The protein below binds the small molecule below.
Small molecule (SMILES): CC(=O)N[C@@H]1[C@@H](O)[C@H](O)[C@@H](CO)O[C@H]1O

Sequence of chain 1.I:
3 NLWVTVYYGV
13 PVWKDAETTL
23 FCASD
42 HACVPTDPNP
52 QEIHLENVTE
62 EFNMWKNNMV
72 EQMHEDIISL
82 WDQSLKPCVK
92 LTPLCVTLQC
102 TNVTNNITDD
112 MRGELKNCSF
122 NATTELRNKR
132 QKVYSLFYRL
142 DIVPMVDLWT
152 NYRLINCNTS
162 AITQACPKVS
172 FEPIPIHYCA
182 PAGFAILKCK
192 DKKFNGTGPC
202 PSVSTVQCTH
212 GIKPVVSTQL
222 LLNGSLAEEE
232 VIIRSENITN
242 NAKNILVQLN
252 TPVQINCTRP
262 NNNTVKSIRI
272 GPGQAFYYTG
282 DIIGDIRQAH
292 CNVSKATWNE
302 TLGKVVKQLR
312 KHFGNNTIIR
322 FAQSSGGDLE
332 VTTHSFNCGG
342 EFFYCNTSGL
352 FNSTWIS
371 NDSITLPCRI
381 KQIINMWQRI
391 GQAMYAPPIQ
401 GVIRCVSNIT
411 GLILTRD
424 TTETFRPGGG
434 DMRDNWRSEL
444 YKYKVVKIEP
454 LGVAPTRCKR

Binding-site contacts:
Ligand atom C8 contacts residue ASN107 of chain 1.I at 4.4 Å.
Ligand atom C8 contacts residue THR105 of chain 1.I at 4.2 Å.
Ligand atom C1 contacts residue ASN107 of chain 1.I at 1.5 Å.
Ligand atom N2 contacts residue ASN107 of chain 1.I at 2.9 Å (h-bond).
Ligand atom O7 contacts residue ASN107 of chain 1.I at 3.5 Å (h-bond).
Ligand atom O7 contacts residue ASN106 of chain 1.I at 3.8 Å.
Ligand atom O5 contacts residue ASN107 of chain 1.I at 2.5 Å (h-bond).
Ligand atom C2 contacts residue ASN107 of chain 1.I at 2.5 Å.
Ligand atom C3 contacts residue ASN107 of chain 1.I at 3.9 Å.
Ligand atom C8 contacts residue ASN106 of chain 1.I at 3.7 Å.
Ligand atom C7 contacts residue ASN106 of chain 1.I at 4.0 Å.
Ligand atom C7 contacts residue ASN107 of chain 1.I at 3.4 Å.
Ligand atom C4 contacts residue ASN107 of chain 1.I at 4.3 Å.
Ligand atom C5 contacts residue ASN107 of chain 1.I at 3.8 Å.
Ligand atom C6 contacts residue ASN107 of chain 1.I at 4.5 Å.